Binding-site contacts:
Ligand atom C15 contacts residue ASP129 of chain 3.C at 3.7 Å.
Ligand atom C13 contacts residue LEU190 of chain 3.C at 3.6 Å (hydrophobic).
Ligand atom N7 contacts residue MET125 of chain 3.C at 3.4 Å (h-bond).
Ligand atom C1 contacts residue GLY200 of chain 3.C at 3.5 Å.
Ligand atom C16 contacts residue GLY128 of chain 3.C at 3.7 Å.
Ligand atom N5 contacts residue LEU49 of chain 3.C at 3.4 Å (h-bond).
Ligand atom C6 contacts residue LEU190 of chain 3.C at 3.8 Å (hydrophobic).
Ligand atom C16 contacts residue LEU49 of chain 3.C at 3.5 Å (hydrophobic).
Ligand atom CL1 contacts residue ARG126 of chain 3.C at 3.7 Å.
Ligand atom N6 contacts residue MET125 of chain 3.C at 2.8 Å (h-bond).
Ligand atom N4 contacts residue LEU190 of chain 3.C at 3.6 Å.
Ligand atom C13 contacts residue GLY200 of chain 3.C at 3.8 Å.
Ligand atom C17 contacts residue GLY128 of chain 3.C at 3.4 Å.
Ligand atom N6 contacts residue ALA75 of chain 3.C at 3.7 Å.
Ligand atom C17 contacts residue LEU49 of chain 3.C at 3.7 Å (hydrophobic).
Ligand atom C5 contacts residue LEU190 of chain 3.C at 3.7 Å (hydrophobic).
Ligand atom C4 contacts residue LEU190 of chain 3.C at 3.6 Å (hydrophobic).
Ligand atom C15 contacts residue ARG187 of chain 3.C at 3.4 Å.
Ligand atom F1 contacts residue LEU190 of chain 3.C at 3.7 Å.
Ligand atom C4 contacts residue GLU123 of chain 3.C at 3.8 Å.
Ligand atom F1 contacts residue GLY200 of chain 3.C at 3.4 Å.
Ligand atom O1 contacts residue LEU190 of chain 3.C at 3.8 Å.
Ligand atom N7 contacts residue GLU123 of chain 3.C at 2.7 Å (salt-bridge).
Ligand atom C3 contacts residue PHE122 of chain 3.C at 3.8 Å (hydrophobic).
Ligand atom N2 contacts residue LEU190 of chain 3.C at 3.7 Å.
Ligand atom C4 contacts residue ALA75 of chain 3.C at 3.5 Å (hydrophobic).
Ligand atom C10 contacts residue VAL57 of chain 3.C at 3.6 Å (hydrophobic).
Ligand atom N7 contacts residue ALA75 of chain 3.C at 3.4 Å.
Ligand atom O1 contacts residue PHE122 of chain 3.C at 3.7 Å.
Ligand atom CL1 contacts residue GLY128 of chain 3.C at 3.5 Å.
Ligand atom F1 contacts residue CYS189 of chain 3.C at 3.7 Å.
Ligand atom C15 contacts residue LEU190 of chain 3.C at 3.5 Å (hydrophobic).
Ligand atom CL1 contacts residue MET125 of chain 3.C at 3.4 Å.
Ligand atom F1 contacts residue ASN188 of chain 3.C at 3.2 Å.
Ligand atom N6 contacts residue TYR124 of chain 3.C at 3.7 Å.
Ligand atom N6 contacts residue GLU123 of chain 3.C at 3.5 Å (salt-bridge).
Ligand atom N1 contacts residue MET125 of chain 3.C at 3.3 Å (h-bond).
Ligand atom F1 contacts residue ASP201 of chain 3.C at 3.5 Å.
Ligand atom C14 contacts residue LEU190 of chain 3.C at 3.6 Å (hydrophobic).
Ligand atom N1 contacts residue LEU49 of chain 3.C at 3.7 Å.

The protein below binds the small molecule below.
Small molecule (SMILES): CC(C)Oc1cc(Nc2nc(N[C@@H](C)c3ccc(F)cn3)ncc2Cl)[nH]n1

Sequence of chain 3.C:
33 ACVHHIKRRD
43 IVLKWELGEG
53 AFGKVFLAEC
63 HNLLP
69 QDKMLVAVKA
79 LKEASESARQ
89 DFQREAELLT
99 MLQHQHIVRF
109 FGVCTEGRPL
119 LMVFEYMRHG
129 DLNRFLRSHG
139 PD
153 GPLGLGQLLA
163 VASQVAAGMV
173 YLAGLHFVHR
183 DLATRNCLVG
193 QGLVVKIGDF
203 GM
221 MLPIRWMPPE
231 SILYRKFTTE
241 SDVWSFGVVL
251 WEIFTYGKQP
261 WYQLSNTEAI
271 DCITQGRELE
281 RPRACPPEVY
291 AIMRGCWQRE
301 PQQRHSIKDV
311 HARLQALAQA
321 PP